The protein below binds the small molecule below.
Small molecule (SMILES): CC(=O)N[C@@H]1[C@@H](O)[C@H](O)[C@@H](CO)O[C@H]1O

Sequence of chain 1.C:
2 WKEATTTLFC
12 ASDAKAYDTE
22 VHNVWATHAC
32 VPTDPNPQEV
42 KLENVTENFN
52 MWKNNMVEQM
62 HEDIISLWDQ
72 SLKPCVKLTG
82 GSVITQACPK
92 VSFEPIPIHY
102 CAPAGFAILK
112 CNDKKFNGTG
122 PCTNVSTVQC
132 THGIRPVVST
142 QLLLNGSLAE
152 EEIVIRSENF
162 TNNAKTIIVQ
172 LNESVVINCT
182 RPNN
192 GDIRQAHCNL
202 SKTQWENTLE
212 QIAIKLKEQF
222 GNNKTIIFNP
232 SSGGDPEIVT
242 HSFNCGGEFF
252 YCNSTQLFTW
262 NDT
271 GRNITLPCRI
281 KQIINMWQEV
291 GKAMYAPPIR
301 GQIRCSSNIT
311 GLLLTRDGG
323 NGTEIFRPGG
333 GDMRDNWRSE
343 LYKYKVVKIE

Binding-site contacts:
Ligand atom O5 contacts residue ASN254 of chain 1.C at 2.4 Å (h-bond).
Ligand atom O6 contacts residue VAL240 of chain 1.C at 3.9 Å.
Ligand atom N2 contacts residue ASN254 of chain 1.C at 2.9 Å (h-bond).
Ligand atom C6 contacts residue ASN254 of chain 1.C at 4.3 Å.
Ligand atom C2 contacts residue ASN254 of chain 1.C at 2.5 Å.
Ligand atom C1 contacts residue ASN254 of chain 1.C at 1.4 Å.
Ligand atom C1 contacts residue THR256 of chain 1.C at 3.4 Å.
Ligand atom C7 contacts residue ASN254 of chain 1.C at 3.6 Å.
Ligand atom C4 contacts residue THR256 of chain 1.C at 4.2 Å.
Ligand atom O5 contacts residue THR256 of chain 1.C at 3.2 Å (h-bond).
Ligand atom O7 contacts residue ASN254 of chain 1.C at 3.7 Å.
Ligand atom C6 contacts residue THR256 of chain 1.C at 4.4 Å.
Ligand atom C2 contacts residue THR256 of chain 1.C at 3.6 Å.
Ligand atom C3 contacts residue THR256 of chain 1.C at 4.5 Å.
Ligand atom C4 contacts residue ASN254 of chain 1.C at 4.2 Å.
Ligand atom C5 contacts residue THR256 of chain 1.C at 4.1 Å.
Ligand atom O7 contacts residue THR256 of chain 1.C at 3.7 Å.
Ligand atom C5 contacts residue ASN254 of chain 1.C at 3.7 Å.
Ligand atom C3 contacts residue ASN254 of chain 1.C at 3.8 Å.
Ligand atom O7 contacts residue GLN257 of chain 1.C at 4.4 Å.
Ligand atom O6 contacts residue ASN254 of chain 1.C at 3.8 Å.